Sequence of chain 1.A:
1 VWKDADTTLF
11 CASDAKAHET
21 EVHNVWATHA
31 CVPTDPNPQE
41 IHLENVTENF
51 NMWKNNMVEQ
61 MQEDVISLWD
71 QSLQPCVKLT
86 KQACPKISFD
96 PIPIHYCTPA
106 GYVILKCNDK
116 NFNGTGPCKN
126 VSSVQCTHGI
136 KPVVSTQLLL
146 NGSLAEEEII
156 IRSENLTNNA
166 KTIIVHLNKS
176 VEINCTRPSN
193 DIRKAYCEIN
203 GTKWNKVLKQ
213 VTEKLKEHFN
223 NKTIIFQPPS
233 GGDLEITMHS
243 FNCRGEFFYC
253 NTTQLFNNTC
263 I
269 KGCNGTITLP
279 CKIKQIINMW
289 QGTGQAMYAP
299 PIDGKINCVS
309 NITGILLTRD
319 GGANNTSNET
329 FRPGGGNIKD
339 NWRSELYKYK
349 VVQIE

This protein binds this small molecule.
Small molecule (SMILES): CC(=O)N[C@@H]1[C@@H](O)[C@H](O)[C@@H](CO)O[C@H]1O

Binding-site contacts:
Ligand atom C2 contacts residue ASN118 of chain 1.A at 2.6 Å.
Ligand atom C3 contacts residue ASN118 of chain 1.A at 3.7 Å.
Ligand atom O6 contacts residue PHE117 of chain 1.A at 4.3 Å.
Ligand atom O7 contacts residue HIS220 of chain 1.A at 4.0 Å.
Ligand atom C4 contacts residue ASN118 of chain 1.A at 4.2 Å.
Ligand atom C7 contacts residue LEU161 of chain 1.A at 4.3 Å (hydrophobic).
Ligand atom O7 contacts residue ILE156 of chain 1.A at 4.2 Å.
Ligand atom O7 contacts residue LEU161 of chain 1.A at 4.2 Å.
Ligand atom C8 contacts residue LEU161 of chain 1.A at 3.4 Å (hydrophobic).
Ligand atom C1 contacts residue ASN118 of chain 1.A at 1.3 Å.
Ligand atom N2 contacts residue ASN118 of chain 1.A at 3.0 Å (h-bond).
Ligand atom C6 contacts residue THR120 of chain 1.A at 3.8 Å.
Ligand atom O6 contacts residue PRO122 of chain 1.A at 3.7 Å.
Ligand atom O6 contacts residue GLY121 of chain 1.A at 4.1 Å.
Ligand atom C1 contacts residue THR120 of chain 1.A at 3.8 Å.
Ligand atom O5 contacts residue ASN118 of chain 1.A at 2.2 Å (h-bond).
Ligand atom O5 contacts residue THR120 of chain 1.A at 3.5 Å (h-bond).
Ligand atom C5 contacts residue THR120 of chain 1.A at 3.2 Å.
Ligand atom C4 contacts residue THR120 of chain 1.A at 4.4 Å.
Ligand atom C8 contacts residue SER158 of chain 1.A at 4.0 Å.
Ligand atom C7 contacts residue ASN118 of chain 1.A at 3.5 Å.
Ligand atom O7 contacts residue ASN118 of chain 1.A at 3.7 Å.
Ligand atom C5 contacts residue ASN118 of chain 1.A at 3.5 Å.
Ligand atom O6 contacts residue THR120 of chain 1.A at 3.2 Å (h-bond).